Sequence of chain 14.A:
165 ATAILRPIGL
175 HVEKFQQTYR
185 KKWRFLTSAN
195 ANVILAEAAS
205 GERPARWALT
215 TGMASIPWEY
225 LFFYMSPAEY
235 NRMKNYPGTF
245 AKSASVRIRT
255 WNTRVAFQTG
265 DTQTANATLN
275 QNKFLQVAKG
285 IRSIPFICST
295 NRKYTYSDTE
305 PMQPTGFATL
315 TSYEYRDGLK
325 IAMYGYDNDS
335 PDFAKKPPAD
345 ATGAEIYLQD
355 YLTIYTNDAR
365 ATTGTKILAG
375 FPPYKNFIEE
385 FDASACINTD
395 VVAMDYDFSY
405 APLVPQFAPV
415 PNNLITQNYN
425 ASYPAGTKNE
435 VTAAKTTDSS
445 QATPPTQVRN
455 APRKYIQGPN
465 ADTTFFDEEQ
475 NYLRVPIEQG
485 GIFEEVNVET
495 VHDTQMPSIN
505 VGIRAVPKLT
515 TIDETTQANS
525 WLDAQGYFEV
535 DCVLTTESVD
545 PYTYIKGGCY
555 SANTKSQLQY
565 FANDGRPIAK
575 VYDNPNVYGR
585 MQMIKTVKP

Binding-site contacts:
Ligand atom N3 contacts residue DG3 of chain 14.C at 3.4 Å.
Ligand atom O5' contacts residue SER403 of chain 14.A at 3.1 Å (h-bond).
Ligand atom C6 contacts residue TYR404 of chain 14.A at 3.6 Å (hydrophobic).
Ligand atom O4' contacts residue ASP401 of chain 14.A at 3.2 Å (salt-bridge).
Ligand atom C5' contacts residue PHE402 of chain 14.A at 3.4 Å (hydrophobic).
Ligand atom C4 contacts residue DG3 of chain 14.C at 3.5 Å.
Ligand atom N4 contacts residue VAL495 of chain 14.A at 3.1 Å.
Ligand atom N4 contacts residue PHE487 of chain 14.A at 2.9 Å (h-bond).
Ligand atom C4' contacts residue ASP401 of chain 14.A at 3.5 Å.
Ligand atom C2 contacts residue DG3 of chain 14.C at 3.4 Å.
Ligand atom C2' contacts residue THR494 of chain 14.A at 3.3 Å.
Ligand atom O4' contacts residue SER403 of chain 14.A at 3.3 Å (h-bond).
Ligand atom C1' contacts residue DG3 of chain 14.C at 3.7 Å.
Ligand atom C1' contacts residue SER403 of chain 14.A at 3.2 Å.
Ligand atom C5 contacts residue DG3 of chain 14.C at 3.4 Å.
Ligand atom C5 contacts residue VAL495 of chain 14.A at 3.0 Å (hydrophobic).
Ligand atom C5' contacts residue ASP401 of chain 14.A at 3.5 Å.
Ligand atom O3' contacts residue ASP401 of chain 14.A at 3.5 Å.
Ligand atom OP2 contacts residue HIS496 of chain 14.A at 2.9 Å (h-bond).
Ligand atom C4 contacts residue GLU493 of chain 14.A at 3.4 Å.
Ligand atom C8 contacts residue DG3 of chain 14.C at 3.6 Å.
Ligand atom O5' contacts residue ASP401 of chain 14.A at 3.7 Å.
Ligand atom N4 contacts residue GLU493 of chain 14.A at 2.6 Å (salt-bridge).
Ligand atom O6 contacts residue DG3 of chain 14.C at 3.5 Å.
Ligand atom N2 contacts residue DG3 of chain 14.C at 3.5 Å (h-bond).
Ligand atom O3' contacts residue HIS496 of chain 14.A at 3.7 Å.
Ligand atom N1 contacts residue DG3 of chain 14.C at 3.5 Å.
Ligand atom C4 contacts residue VAL495 of chain 14.A at 3.1 Å (hydrophobic).
Ligand atom C6 contacts residue DG3 of chain 14.C at 3.5 Å.
Ligand atom C5' contacts residue SER403 of chain 14.A at 3.2 Å.
Ligand atom N1 contacts residue TYR404 of chain 14.A at 3.6 Å.
Ligand atom O3' contacts residue SER403 of chain 14.A at 3.5 Å.
Ligand atom N3 contacts residue GLU493 of chain 14.A at 3.5 Å (salt-bridge).
Ligand atom N9 contacts residue DG3 of chain 14.C at 3.6 Å.
Ligand atom N4 contacts residue GLU489 of chain 14.A at 3.7 Å.
Ligand atom O6 contacts residue DG4 of chain 14.C at 3.5 Å (h-bond).
Ligand atom C2 contacts residue TYR404 of chain 14.A at 3.6 Å (hydrophobic).
Ligand atom O4' contacts residue DG3 of chain 14.C at 3.2 Å (h-bond).
Ligand atom C4 contacts residue PHE487 of chain 14.A at 3.7 Å (hydrophobic).
Ligand atom C6 contacts residue VAL495 of chain 14.A at 3.7 Å (hydrophobic).

A protein and the small-molecule ligand that binds it are described below.
Small molecule (SMILES): Nc1ccn([C@H]2C[C@H](O[P](=O)(O)OC[C@H]3O[C@@H](n4cnc5c(=O)nc(N)[nH]c54)C[C@@H]3O[P](=O)(O)OC[C@H]3O[C@@H](n4cnc5c(N)ncnc54)C[C@@H]3O)[C@@H](COP(=O)=O)O2)c(=O)n1